Binding-site contacts:
Ligand atom O7 contacts residue TYR59 of chain 1.L at 2.3 Å (h-bond).
Ligand atom C8 contacts residue SER55 of chain 1.L at 3.2 Å.
Ligand atom O5 contacts residue ASN48 of chain 1.L at 2.4 Å (h-bond).
Ligand atom C8 contacts residue PHE115 of chain 1.L at 4.0 Å (hydrophobic).
Ligand atom C8 contacts residue SER54 of chain 1.L at 3.1 Å.
Ligand atom C8 contacts residue TYR59 of chain 1.L at 3.9 Å (hydrophobic).
Ligand atom C6 contacts residue THR50 of chain 1.L at 3.6 Å.
Ligand atom N2 contacts residue ASN48 of chain 1.L at 2.8 Å (h-bond).
Ligand atom C8 contacts residue TYR139 of chain 1.L at 3.3 Å (hydrophobic).
Ligand atom C8 contacts residue THR50 of chain 1.L at 4.4 Å.
Ligand atom O5 contacts residue THR50 of chain 1.L at 3.8 Å.
Ligand atom C8 contacts residue THR57 of chain 1.L at 3.9 Å.
Ligand atom C1 contacts residue THR50 of chain 1.L at 4.4 Å.
Ligand atom C7 contacts residue SER55 of chain 1.L at 4.3 Å.
Ligand atom C4 contacts residue ASN48 of chain 1.L at 4.2 Å.
Ligand atom C7 contacts residue TYR139 of chain 1.L at 3.6 Å (hydrophobic).
Ligand atom C5 contacts residue ASN48 of chain 1.L at 3.7 Å.
Ligand atom C5 contacts residue THR50 of chain 1.L at 3.8 Å.
Ligand atom C7 contacts residue SER54 of chain 1.L at 4.4 Å.
Ligand atom O7 contacts residue THR57 of chain 1.L at 3.8 Å.
Ligand atom C7 contacts residue TYR59 of chain 1.L at 3.4 Å (hydrophobic).
Ligand atom C7 contacts residue ASN48 of chain 1.L at 3.4 Å.
Ligand atom C8 contacts residue ARG56 of chain 1.L at 4.3 Å.
Ligand atom O3 contacts residue LYS112 of chain 1.L at 4.3 Å.
Ligand atom O7 contacts residue LYS112 of chain 1.L at 4.3 Å.
Ligand atom O7 contacts residue TYR139 of chain 1.L at 4.5 Å.
Ligand atom C8 contacts residue ASN48 of chain 1.L at 4.5 Å.
Ligand atom C3 contacts residue LYS112 of chain 1.L at 4.5 Å.
Ligand atom C2 contacts residue ASN48 of chain 1.L at 2.4 Å.
Ligand atom O1S6 contacts residue GLY53 of chain 1.L at 3.9 Å.
Ligand atom C7 contacts residue THR57 of chain 1.L at 4.0 Å.
Ligand atom N2 contacts residue TYR139 of chain 1.L at 3.6 Å.
Ligand atom C1 contacts residue ASN48 of chain 1.L at 1.4 Å.
Ligand atom O7 contacts residue ASN48 of chain 1.L at 3.7 Å.
Ligand atom O6 contacts residue THR50 of chain 1.L at 4.4 Å.
Ligand atom C3 contacts residue ASN48 of chain 1.L at 3.8 Å.

Sequence of chain 1.L:
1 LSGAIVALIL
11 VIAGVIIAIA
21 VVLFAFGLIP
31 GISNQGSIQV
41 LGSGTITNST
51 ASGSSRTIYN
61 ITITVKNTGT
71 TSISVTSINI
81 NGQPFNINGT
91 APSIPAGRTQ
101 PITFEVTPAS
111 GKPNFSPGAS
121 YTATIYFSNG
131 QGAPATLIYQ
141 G

A protein and the small-molecule ligand that binds it are described below.
Small molecule (SMILES): CC(=O)N[C@H]1[C@H](O[C@H]2[C@H](O)[C@@H](NC(C)=O)CO[C@@H]2CO)O[C@H](CO)[C@@H](O)[C@@H]1O[C@@H]1O[C@H](CS(=O)(=O)O)[C@@H](O)[C@H](O)[C@H]1O